Binding-site contacts:
Ligand atom O6' contacts residue PHE151 of chain 1.C at 3.5 Å.
Ligand atom C4 contacts residue ASP78 of chain 1.C at 3.5 Å.
Ligand atom O3' contacts residue PHE312 of chain 1.D at 2.8 Å (h-bond).
Ligand atom PA contacts residue GLN168 of chain 1.C at 3.3 Å.
Ligand atom O3D contacts residue ASN77 of chain 1.C at 3.0 Å (h-bond).
Ligand atom O5D contacts residue SER161 of chain 1.C at 3.5 Å (h-bond).
Ligand atom O4 contacts residue ARG60 of chain 1.C at 3.5 Å.
Ligand atom C6' contacts residue TRP170 of chain 1.C at 3.4 Å (hydrophobic).
Ligand atom N3 contacts residue ASP78 of chain 1.C at 2.4 Å (salt-bridge).
Ligand atom O2A contacts residue ASN153 of chain 1.C at 3.1 Å (h-bond).
Ligand atom O4 contacts residue VAL61 of chain 1.C at 3.0 Å (h-bond).
Ligand atom C4' contacts residue GLU317 of chain 1.D at 3.2 Å.
Ligand atom C2 contacts residue ASP78 of chain 1.C at 3.2 Å.
Ligand atom O1A contacts residue CYS160 of chain 1.C at 3.2 Å.
Ligand atom O2A contacts residue GLN168 of chain 1.C at 2.6 Å (h-bond).
Ligand atom O2' contacts residue GLY159 of chain 1.C at 3.0 Å (h-bond).
Ligand atom O5' contacts residue ASN153 of chain 1.C at 3.1 Å (h-bond).
Ligand atom O3B contacts residue ARG31 of chain 1.D at 3.2 Å (salt-bridge).
Ligand atom O2 contacts residue ASP78 of chain 1.C at 2.5 Å (salt-bridge).
Ligand atom O4' contacts residue GLU317 of chain 1.D at 2.5 Å (salt-bridge).
Ligand atom O4 contacts residue PHE53 of chain 1.C at 3.4 Å.
Ligand atom O1A contacts residue SER161 of chain 1.C at 3.0 Å (h-bond).
Ligand atom O5D contacts residue GLN168 of chain 1.C at 3.1 Å (h-bond).
Ligand atom O6' contacts residue TYR316 of chain 1.D at 3.1 Å (h-bond).
Ligand atom O6' contacts residue VAL314 of chain 1.D at 3.0 Å (h-bond).
Ligand atom O3A contacts residue SER161 of chain 1.C at 3.5 Å (h-bond).
Ligand atom C1' contacts residue GLY159 of chain 1.C at 3.3 Å.
Ligand atom O1B contacts residue GLN168 of chain 1.C at 3.1 Å (h-bond).
Ligand atom O2B contacts residue ARG31 of chain 1.D at 2.7 Å (salt-bridge).
Ligand atom O3' contacts residue GLU317 of chain 1.D at 3.2 Å (salt-bridge).
Ligand atom O4' contacts residue VAL314 of chain 1.D at 2.9 Å (h-bond).
Ligand atom O4' contacts residue PHE312 of chain 1.D at 3.3 Å (h-bond).
Ligand atom O3D contacts residue ARG28 of chain 1.D at 2.9 Å (salt-bridge).
Ligand atom O2B contacts residue SER161 of chain 1.C at 2.4 Å (h-bond).
Ligand atom O2' contacts residue ARG31 of chain 1.D at 3.4 Å (salt-bridge).
Ligand atom O3' contacts residue LYS311 of chain 1.D at 2.6 Å (salt-bridge).
Ligand atom O1B contacts residue ARG28 of chain 1.D at 2.8 Å (salt-bridge).
Ligand atom O4 contacts residue ASP78 of chain 1.C at 3.6 Å (salt-bridge).
Ligand atom O2 contacts residue ASN77 of chain 1.C at 3.2 Å (h-bond).
Ligand atom O2D contacts residue ASN77 of chain 1.C at 2.8 Å (h-bond).

Sequence of chain 1.D:
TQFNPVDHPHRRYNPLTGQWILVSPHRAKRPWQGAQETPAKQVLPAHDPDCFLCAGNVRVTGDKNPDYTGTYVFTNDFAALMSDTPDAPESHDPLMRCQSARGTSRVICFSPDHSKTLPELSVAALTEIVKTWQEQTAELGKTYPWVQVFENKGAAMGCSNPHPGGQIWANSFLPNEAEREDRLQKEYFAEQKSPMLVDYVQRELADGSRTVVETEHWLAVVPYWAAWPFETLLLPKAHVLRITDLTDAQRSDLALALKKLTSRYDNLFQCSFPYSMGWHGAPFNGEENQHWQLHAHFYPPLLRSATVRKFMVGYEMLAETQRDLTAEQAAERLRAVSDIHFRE

The protein below binds the small molecule below.
Small molecule (SMILES): O=c1ccn([C@@H]2O[C@H](CO[P](=O)(O)O[P](=O)(O)O[C@H]3O[C@H](CO)[C@H](O)[C@H](O)[C@H]3O)[C@@H](O)[C@H]2O)c(=O)[nH]1

Sequence of chain 1.C:
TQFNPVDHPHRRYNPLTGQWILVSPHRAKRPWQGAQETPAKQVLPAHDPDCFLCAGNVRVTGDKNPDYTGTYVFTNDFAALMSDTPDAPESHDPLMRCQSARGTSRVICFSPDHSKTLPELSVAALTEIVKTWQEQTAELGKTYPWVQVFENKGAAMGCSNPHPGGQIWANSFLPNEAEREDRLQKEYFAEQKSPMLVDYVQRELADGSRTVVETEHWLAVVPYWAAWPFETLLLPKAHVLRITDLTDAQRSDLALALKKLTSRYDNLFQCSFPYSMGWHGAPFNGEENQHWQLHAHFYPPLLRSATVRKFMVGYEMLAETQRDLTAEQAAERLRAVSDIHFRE